Sequence of chain 1.C:
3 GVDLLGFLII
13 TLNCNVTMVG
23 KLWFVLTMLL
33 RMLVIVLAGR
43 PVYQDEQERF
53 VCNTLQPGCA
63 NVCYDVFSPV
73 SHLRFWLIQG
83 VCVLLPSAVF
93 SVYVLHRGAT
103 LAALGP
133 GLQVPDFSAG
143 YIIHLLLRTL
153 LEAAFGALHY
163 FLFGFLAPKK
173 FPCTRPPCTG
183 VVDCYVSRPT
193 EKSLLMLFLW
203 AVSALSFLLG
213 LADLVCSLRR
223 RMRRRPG

This small molecule binds to this protein.
Small molecule (SMILES): CC(C)CCC[C@@H](C)[C@H]1CC[C@H]2[C@@H]3CC=C4C[C@@H](O)CC[C@]4(C)[C@H]3CC[C@]12C

Binding-site contacts:
Ligand atom C15 contacts residue CLR1 of chain 1.V at 3.6 Å.
Ligand atom C27 contacts residue ARG76 of chain 1.B at 4.3 Å.
Ligand atom C4 contacts residue CLR1 of chain 1.S at 4.3 Å.
Ligand atom C23 contacts residue PHE200 of chain 1.C at 4.4 Å (hydrophobic).
Ligand atom C26 contacts residue GLU193 of chain 1.C at 3.6 Å.
Ligand atom C22 contacts residue CLR1 of chain 1.V at 4.4 Å.
Ligand atom C18 contacts residue CLR1 of chain 1.V at 3.8 Å.
Ligand atom C5 contacts residue CLR1 of chain 1.V at 3.6 Å.
Ligand atom C7 contacts residue CLR1 of chain 1.S at 4.3 Å.
Ligand atom C18 contacts residue LEU196 of chain 1.C at 4.5 Å (hydrophobic).
Ligand atom C7 contacts residue CLR1 of chain 1.V at 4.2 Å.
Ligand atom C10 contacts residue CLR1 of chain 1.V at 4.2 Å.
Ligand atom C21 contacts residue PHE77 of chain 1.B at 4.5 Å (hydrophobic).
Ligand atom C8 contacts residue CLR1 of chain 1.V at 4.3 Å.
Ligand atom C14 contacts residue CLR1 of chain 1.V at 4.3 Å.
Ligand atom C27 contacts residue LEU197 of chain 1.C at 3.7 Å (hydrophobic).
Ligand atom C26 contacts residue VAL72 of chain 1.B at 4.0 Å (hydrophobic).
Ligand atom C21 contacts residue ILE80 of chain 1.B at 4.3 Å (hydrophobic).
Ligand atom C23 contacts residue ILE80 of chain 1.B at 4.3 Å (hydrophobic).
Ligand atom C25 contacts residue ARG76 of chain 1.B at 4.3 Å.
Ligand atom C27 contacts residue ILE80 of chain 1.B at 3.8 Å (hydrophobic).
Ligand atom C19 contacts residue CLR1 of chain 1.V at 3.7 Å.
Ligand atom C16 contacts residue CLR1 of chain 1.V at 4.2 Å.
Ligand atom C4 contacts residue CLR1 of chain 1.V at 3.8 Å.
Ligand atom C24 contacts residue LEU196 of chain 1.C at 4.2 Å (hydrophobic).
Ligand atom C6 contacts residue CLR1 of chain 1.S at 4.5 Å.
Ligand atom C7 contacts residue LEU160 of chain 1.B at 4.4 Å (hydrophobic).
Ligand atom C6 contacts residue CLR1 of chain 1.V at 3.7 Å.
Ligand atom C26 contacts residue ARG76 of chain 1.B at 4.2 Å.

Sequence of chain 1.B:
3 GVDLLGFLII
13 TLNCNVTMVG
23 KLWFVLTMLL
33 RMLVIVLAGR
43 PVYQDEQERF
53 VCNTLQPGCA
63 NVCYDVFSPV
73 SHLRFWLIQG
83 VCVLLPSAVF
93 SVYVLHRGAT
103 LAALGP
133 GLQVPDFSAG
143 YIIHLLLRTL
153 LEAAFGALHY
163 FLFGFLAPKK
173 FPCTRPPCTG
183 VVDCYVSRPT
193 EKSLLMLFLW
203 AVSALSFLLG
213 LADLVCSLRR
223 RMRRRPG